This protein binds this small molecule.
Small molecule (SMILES): CCCCO[C@]1(C(=O)O)C[C@H](O)[C@@H](NC(C)=O)[C@H]([C@H](O)[C@H](O)CO)O1

Sequence of chain 58.A:
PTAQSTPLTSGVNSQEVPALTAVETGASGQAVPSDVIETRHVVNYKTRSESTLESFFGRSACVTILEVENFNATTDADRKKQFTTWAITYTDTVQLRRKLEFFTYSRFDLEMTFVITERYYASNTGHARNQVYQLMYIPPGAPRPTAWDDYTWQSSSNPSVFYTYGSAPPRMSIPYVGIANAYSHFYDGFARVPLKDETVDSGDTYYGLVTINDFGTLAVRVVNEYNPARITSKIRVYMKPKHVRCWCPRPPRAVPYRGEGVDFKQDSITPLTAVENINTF

Binding-site contacts:
Ligand atom C4 contacts residue TYR250 of chain 58.A at 4.3 Å (hydrophobic).
Ligand atom O4 contacts residue ASN251 of chain 58.A at 4.3 Å.
Ligand atom O4 contacts residue PRO252 of chain 58.A at 4.0 Å.
Ligand atom C10 contacts residue TYR145 of chain 59.A at 3.6 Å (hydrophobic).
Ligand atom N5 contacts residue TYR145 of chain 59.A at 2.6 Å (h-bond).
Ligand atom C11 contacts residue TYR145 of chain 59.A at 3.8 Å (hydrophobic).
Ligand atom O1A contacts residue ALA146 of chain 59.A at 3.2 Å.
Ligand atom O4 contacts residue TYR250 of chain 58.A at 3.0 Å.
Ligand atom C9 contacts residue TYR145 of chain 59.A at 4.2 Å (hydrophobic).
Ligand atom C6 contacts residue TYR145 of chain 59.A at 3.4 Å (hydrophobic).
Ligand atom N5 contacts residue TYR250 of chain 58.A at 3.9 Å.
Ligand atom O9 contacts residue TYR145 of chain 59.A at 4.3 Å.
Ligand atom C1 contacts residue PRO252 of chain 58.A at 4.1 Å (hydrophobic).
Ligand atom C1 contacts residue ALA146 of chain 59.A at 4.0 Å (hydrophobic).
Ligand atom C10 contacts residue TYR250 of chain 58.A at 2.9 Å (hydrophobic).
Ligand atom C6 contacts residue ALA146 of chain 59.A at 4.3 Å (hydrophobic).
Ligand atom O10 contacts residue TYR250 of chain 58.A at 2.3 Å (h-bond).
Ligand atom O4 contacts residue TYR145 of chain 59.A at 4.1 Å.
Ligand atom C7 contacts residue TYR145 of chain 59.A at 3.9 Å (hydrophobic).
Ligand atom O1B contacts residue ALA146 of chain 59.A at 4.3 Å.
Ligand atom O1B contacts residue PRO252 of chain 58.A at 3.4 Å.
Ligand atom C3 contacts residue PRO252 of chain 58.A at 4.3 Å (hydrophobic).
Ligand atom C4 contacts residue TYR145 of chain 59.A at 3.6 Å (hydrophobic).
Ligand atom C11 contacts residue TYR250 of chain 58.A at 3.1 Å (hydrophobic).
Ligand atom O8 contacts residue ALA146 of chain 59.A at 3.4 Å.
Ligand atom C4 contacts residue PRO252 of chain 58.A at 4.3 Å (hydrophobic).
Ligand atom C1 contacts residue SER147 of chain 59.A at 3.6 Å.
Ligand atom C11 contacts residue ARG143 of chain 59.A at 3.9 Å.
Ligand atom O1A contacts residue SER147 of chain 59.A at 3.1 Å (h-bond).
Ligand atom C5 contacts residue TYR145 of chain 59.A at 3.4 Å (hydrophobic).
Ligand atom O10 contacts residue ASN96 of chain 58.A at 4.3 Å.
Ligand atom C8 contacts residue ALA146 of chain 59.A at 4.4 Å (hydrophobic).
Ligand atom O1B contacts residue SER147 of chain 59.A at 2.6 Å (h-bond).
Ligand atom O1A contacts residue ASN148 of chain 59.A at 4.5 Å.

Sequence of chain 59.A:
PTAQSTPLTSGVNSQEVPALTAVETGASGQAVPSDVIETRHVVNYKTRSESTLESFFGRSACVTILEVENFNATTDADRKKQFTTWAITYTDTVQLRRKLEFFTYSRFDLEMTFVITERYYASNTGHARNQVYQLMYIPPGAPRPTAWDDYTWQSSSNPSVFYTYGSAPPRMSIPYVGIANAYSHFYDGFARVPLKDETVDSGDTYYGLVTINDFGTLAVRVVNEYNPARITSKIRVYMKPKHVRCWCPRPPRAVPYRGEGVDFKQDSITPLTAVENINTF